This small molecule binds to this protein.
Small molecule (SMILES): COc1cc(-c2ccc3c(c2)NC(=O)C3=Cc2ccc[nH]2)ccc1O

Sequence of chain 1.A:
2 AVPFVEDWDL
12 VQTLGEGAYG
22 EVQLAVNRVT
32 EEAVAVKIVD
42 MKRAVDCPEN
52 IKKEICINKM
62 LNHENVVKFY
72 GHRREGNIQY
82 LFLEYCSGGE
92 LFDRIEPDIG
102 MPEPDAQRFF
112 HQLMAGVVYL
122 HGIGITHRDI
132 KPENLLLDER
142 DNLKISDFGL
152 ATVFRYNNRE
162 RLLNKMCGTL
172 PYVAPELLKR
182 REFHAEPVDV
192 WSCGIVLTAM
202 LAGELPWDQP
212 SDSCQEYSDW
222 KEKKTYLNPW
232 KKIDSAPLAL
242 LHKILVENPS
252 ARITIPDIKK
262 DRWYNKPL

Binding-site contacts:
Ligand atom N16 contacts residue LEU137 of chain 1.A at 3.5 Å.
Ligand atom C5 contacts residue LYS38 of chain 1.A at 3.7 Å.
Ligand atom O8 contacts residue ASN59 of chain 1.A at 3.3 Å (h-bond).
Ligand atom C1 contacts residue PHE149 of chain 1.A at 3.5 Å (hydrophobic).
Ligand atom C15 contacts residue SER147 of chain 1.A at 3.7 Å.
Ligand atom C6 contacts residue LYS38 of chain 1.A at 3.3 Å.
Ligand atom C9 contacts residue ASN59 of chain 1.A at 3.1 Å.
Ligand atom C3 contacts residue ASP148 of chain 1.A at 3.4 Å.
Ligand atom C18 contacts residue LEU137 of chain 1.A at 3.7 Å (hydrophobic).
Ligand atom C20 contacts residue LEU15 of chain 1.A at 3.6 Å (hydrophobic).
Ligand atom C13 contacts residue LEU137 of chain 1.A at 3.5 Å (hydrophobic).
Ligand atom N16 contacts residue ALA36 of chain 1.A at 3.4 Å.
Ligand atom C24 contacts residue GLY90 of chain 1.A at 3.7 Å.
Ligand atom C17 contacts residue LEU137 of chain 1.A at 3.6 Å (hydrophobic).
Ligand atom O19 contacts residue TYR86 of chain 1.A at 3.4 Å.
Ligand atom C11 contacts residue SER147 of chain 1.A at 3.7 Å.
Ligand atom C3 contacts residue LEU84 of chain 1.A at 3.7 Å (hydrophobic).
Ligand atom O7 contacts residue ASN59 of chain 1.A at 3.5 Å (h-bond).
Ligand atom C12 contacts residue LEU137 of chain 1.A at 3.4 Å (hydrophobic).
Ligand atom C6 contacts residue GLU55 of chain 1.A at 3.3 Å.
Ligand atom C3 contacts residue SER147 of chain 1.A at 3.4 Å.
Ligand atom O7 contacts residue PHE149 of chain 1.A at 3.3 Å (h-bond).
Ligand atom C4 contacts residue LEU84 of chain 1.A at 3.5 Å (hydrophobic).
Ligand atom C1 contacts residue GLU55 of chain 1.A at 3.4 Å.
Ligand atom C5 contacts residue LEU84 of chain 1.A at 3.5 Å (hydrophobic).
Ligand atom O7 contacts residue GLU55 of chain 1.A at 2.7 Å (salt-bridge).
Ligand atom C9 contacts residue PHE149 of chain 1.A at 3.7 Å (hydrophobic).
Ligand atom O8 contacts residue PHE149 of chain 1.A at 3.2 Å.
Ligand atom O19 contacts residue CYS87 of chain 1.A at 3.0 Å (h-bond).
Ligand atom C6 contacts residue LEU84 of chain 1.A at 3.7 Å (hydrophobic).
Ligand atom C10 contacts residue SER147 of chain 1.A at 3.3 Å.
Ligand atom N16 contacts residue GLU85 of chain 1.A at 3.2 Å (salt-bridge).
Ligand atom C4 contacts residue SER147 of chain 1.A at 3.6 Å.
Ligand atom C23 contacts residue GLY90 of chain 1.A at 3.4 Å.
Ligand atom C9 contacts residue VAL68 of chain 1.A at 3.1 Å (hydrophobic).
Ligand atom C9 contacts residue LEU84 of chain 1.A at 3.5 Å (hydrophobic).
Ligand atom C25 contacts residue LEU15 of chain 1.A at 3.5 Å (hydrophobic).
Ligand atom C2 contacts residue ASP148 of chain 1.A at 3.6 Å.
Ligand atom N22 contacts residue CYS87 of chain 1.A at 3.4 Å (h-bond).
Ligand atom C23 contacts residue CYS87 of chain 1.A at 3.4 Å (hydrophobic).